Sequence of chain 1.A:
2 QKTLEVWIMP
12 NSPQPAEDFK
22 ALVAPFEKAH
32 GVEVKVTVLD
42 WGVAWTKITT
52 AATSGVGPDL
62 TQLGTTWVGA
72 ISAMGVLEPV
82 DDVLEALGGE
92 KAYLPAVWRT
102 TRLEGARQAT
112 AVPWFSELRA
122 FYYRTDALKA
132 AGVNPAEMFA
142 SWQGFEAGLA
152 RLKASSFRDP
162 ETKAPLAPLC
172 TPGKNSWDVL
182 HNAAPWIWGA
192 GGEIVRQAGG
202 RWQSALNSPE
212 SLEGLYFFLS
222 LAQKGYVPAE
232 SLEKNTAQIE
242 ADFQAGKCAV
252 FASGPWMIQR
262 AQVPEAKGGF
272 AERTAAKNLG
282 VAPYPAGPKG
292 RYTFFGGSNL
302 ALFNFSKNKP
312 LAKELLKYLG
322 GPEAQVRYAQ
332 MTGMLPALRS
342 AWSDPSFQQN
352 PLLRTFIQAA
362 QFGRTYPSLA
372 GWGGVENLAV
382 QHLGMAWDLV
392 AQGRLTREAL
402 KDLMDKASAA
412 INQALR

A small-molecule ligand and the protein it binds are described below.
Small molecule (SMILES): OC[C@H]1O[C@@H](O[C@@H]2[C@@H](O)[C@H](O)[C@@H](CO)O[C@H]2O)[C@H](O)[C@@H](O)[C@@H]1O

Binding-site contacts:
Ligand atom O4 contacts residue EDO1 of chain 1.G at 2.6 Å (h-bond).
Ligand atom C6 contacts residue TRP68 of chain 1.A at 3.7 Å (hydrophobic).
Ligand atom O6 contacts residue TRP42 of chain 1.A at 3.8 Å.
Ligand atom O6 contacts residue GLU377 of chain 1.A at 2.6 Å (salt-bridge).
Ligand atom C3 contacts residue ARG120 of chain 1.A at 3.5 Å.
Ligand atom O3 contacts residue TRP257 of chain 1.A at 3.6 Å.
Ligand atom O2 contacts residue ARG120 of chain 1.A at 3.1 Å (salt-bridge).
Ligand atom C6 contacts residue TRP178 of chain 1.A at 3.8 Å (hydrophobic).
Ligand atom C6 contacts residue GLU377 of chain 1.A at 3.6 Å.
Ligand atom O6 contacts residue THR67 of chain 1.A at 3.6 Å (h-bond).
Ligand atom O3 contacts residue PHE295 of chain 1.A at 3.6 Å.
Ligand atom O5 contacts residue TRP42 of chain 1.A at 3.5 Å.
Ligand atom O3 contacts residue GLU118 of chain 1.A at 3.0 Å (salt-bridge).
Ligand atom O4 contacts residue THR66 of chain 1.A at 3.6 Å (h-bond).
Ligand atom O1 contacts residue TRP178 of chain 1.A at 3.1 Å.
Ligand atom O3 contacts residue GLY298 of chain 1.A at 3.1 Å (h-bond).
Ligand atom C1 contacts residue GLU118 of chain 1.A at 3.8 Å.
Ligand atom O3 contacts residue THR66 of chain 1.A at 2.8 Å (h-bond).
Ligand atom C6 contacts residue HIS182 of chain 1.A at 3.8 Å.
Ligand atom O3 contacts residue THR67 of chain 1.A at 3.7 Å.
Ligand atom C4 contacts residue EDO1 of chain 1.G at 3.7 Å.
Ligand atom C6 contacts residue THR237 of chain 1.A at 3.8 Å.
Ligand atom C1 contacts residue ASP179 of chain 1.A at 3.6 Å.
Ligand atom O6 contacts residue HIS182 of chain 1.A at 2.7 Å (h-bond).
Ligand atom C6 contacts residue EDO1 of chain 1.G at 3.8 Å.
Ligand atom O4 contacts residue TRP257 of chain 1.A at 3.1 Å.
Ligand atom C2 contacts residue GLU118 of chain 1.A at 3.4 Å.
Ligand atom O6 contacts residue TRP178 of chain 1.A at 3.4 Å.
Ligand atom O2 contacts residue GLY298 of chain 1.A at 2.9 Å (h-bond).
Ligand atom O4 contacts residue GLY65 of chain 1.A at 3.3 Å.
Ligand atom O3 contacts residue GLY297 of chain 1.A at 3.3 Å.
Ligand atom O2 contacts residue GLU118 of chain 1.A at 2.6 Å (salt-bridge).
Ligand atom C3 contacts residue GLY298 of chain 1.A at 3.2 Å.
Ligand atom O5 contacts residue HIS182 of chain 1.A at 3.4 Å (h-bond).
Ligand atom C5 contacts residue ASP179 of chain 1.A at 3.7 Å.
Ligand atom C2 contacts residue ARG120 of chain 1.A at 3.8 Å.
Ligand atom C2 contacts residue GLY298 of chain 1.A at 3.8 Å.
Ligand atom O4 contacts residue THR67 of chain 1.A at 2.7 Å (h-bond).
Ligand atom C3 contacts residue GLU118 of chain 1.A at 3.8 Å.
Ligand atom C4 contacts residue THR67 of chain 1.A at 3.6 Å.